Binding-site contacts:
Ligand atom C7 contacts residue ALA37 of chain 8.A at 3.4 Å (hydrophobic).
Ligand atom C12 contacts residue ALA37 of chain 8.A at 3.4 Å (hydrophobic).
Ligand atom C9 contacts residue THR10 of chain 8.A at 3.6 Å.
Ligand atom C4 contacts residue PG41 of chain 8.G at 3.8 Å.
Ligand atom C9 contacts residue PG41 of chain 8.G at 3.6 Å.
Ligand atom C12 contacts residue PHE70 of chain 8.A at 3.8 Å (hydrophobic).
Ligand atom O contacts residue ASN106 of chain 8.A at 3.1 Å (h-bond).
Ligand atom C3 contacts residue PG41 of chain 8.G at 3.8 Å.
Ligand atom C15 contacts residue HIS138 of chain 3.A at 3.5 Å.
Ligand atom O contacts residue MET74 of chain 8.A at 3.7 Å.
Ligand atom C contacts residue ASN106 of chain 8.A at 3.4 Å.
Ligand atom O2 contacts residue PG41 of chain 8.G at 3.2 Å.
Ligand atom N3 contacts residue LEU73 of chain 8.A at 3.7 Å.
Ligand atom C contacts residue GLU99 of chain 8.A at 3.6 Å.
Ligand atom N4 contacts residue LEU73 of chain 8.A at 3.6 Å.
Ligand atom C8 contacts residue PG41 of chain 8.G at 3.7 Å.
Ligand atom C9 contacts residue ALA37 of chain 8.A at 3.6 Å (hydrophobic).
Ligand atom N4 contacts residue MET74 of chain 8.A at 2.9 Å (h-bond).
Ligand atom C5 contacts residue MET74 of chain 8.A at 3.6 Å (hydrophobic).
Ligand atom C3 contacts residue PRO8 of chain 8.A at 3.7 Å (hydrophobic).
Ligand atom C14 contacts residue SER71 of chain 8.A at 3.7 Å.
Ligand atom C contacts residue LEU102 of chain 8.A at 3.6 Å (hydrophobic).
Ligand atom C8 contacts residue ALA37 of chain 8.A at 3.4 Å (hydrophobic).
Ligand atom O1 contacts residue PHE70 of chain 8.A at 3.7 Å.
Ligand atom C19 contacts residue ASN106 of chain 8.A at 3.5 Å.
Ligand atom C14 contacts residue ASP72 of chain 8.A at 3.4 Å.
Ligand atom C10 contacts residue ALA37 of chain 8.A at 3.7 Å (hydrophobic).
Ligand atom O2 contacts residue GLU134 of chain 3.A at 3.5 Å.
Ligand atom C contacts residue ARG88 of chain 8.A at 3.4 Å.
Ligand atom C13 contacts residue HIS138 of chain 3.A at 3.6 Å.
Ligand atom C5 contacts residue PG41 of chain 8.G at 3.7 Å.
Ligand atom C6 contacts residue PG41 of chain 8.G at 3.7 Å.
Ligand atom O contacts residue LEU102 of chain 8.A at 3.7 Å.
Ligand atom C1 contacts residue MET74 of chain 8.A at 3.7 Å (hydrophobic).
Ligand atom C16 contacts residue PG41 of chain 8.G at 3.7 Å.
Ligand atom N contacts residue HIS138 of chain 3.A at 3.6 Å.
Ligand atom N contacts residue ASP72 of chain 8.A at 3.0 Å (salt-bridge).
Ligand atom N1 contacts residue HIS138 of chain 3.A at 3.4 Å.
Ligand atom C11 contacts residue ALA37 of chain 8.A at 3.6 Å (hydrophobic).
Ligand atom C2 contacts residue ARG88 of chain 8.A at 3.6 Å.

Sequence of chain 3.A:
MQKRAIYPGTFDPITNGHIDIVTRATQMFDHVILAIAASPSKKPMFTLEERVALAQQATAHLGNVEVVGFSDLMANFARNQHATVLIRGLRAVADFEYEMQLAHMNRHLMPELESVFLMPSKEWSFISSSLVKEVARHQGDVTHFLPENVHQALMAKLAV

Sequence of chain 8.A:
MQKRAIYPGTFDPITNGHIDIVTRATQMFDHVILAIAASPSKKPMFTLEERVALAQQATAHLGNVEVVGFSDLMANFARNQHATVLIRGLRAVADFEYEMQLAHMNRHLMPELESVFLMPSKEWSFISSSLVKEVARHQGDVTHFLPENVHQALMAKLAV

A small-molecule ligand and the protein it binds are described below.
Small molecule (SMILES): COc1ccc(Oc2cccc([C@@H](C)Nc3nc4n(n3)C(=O)CC(C)=N4)c2)cc1